The protein below binds the small molecule below.
Small molecule (SMILES): CC(=O)N[C@@H]1[C@@H](O)[C@H](O)[C@@H](CO)O[C@H]1O

Sequence of chain 1.E:
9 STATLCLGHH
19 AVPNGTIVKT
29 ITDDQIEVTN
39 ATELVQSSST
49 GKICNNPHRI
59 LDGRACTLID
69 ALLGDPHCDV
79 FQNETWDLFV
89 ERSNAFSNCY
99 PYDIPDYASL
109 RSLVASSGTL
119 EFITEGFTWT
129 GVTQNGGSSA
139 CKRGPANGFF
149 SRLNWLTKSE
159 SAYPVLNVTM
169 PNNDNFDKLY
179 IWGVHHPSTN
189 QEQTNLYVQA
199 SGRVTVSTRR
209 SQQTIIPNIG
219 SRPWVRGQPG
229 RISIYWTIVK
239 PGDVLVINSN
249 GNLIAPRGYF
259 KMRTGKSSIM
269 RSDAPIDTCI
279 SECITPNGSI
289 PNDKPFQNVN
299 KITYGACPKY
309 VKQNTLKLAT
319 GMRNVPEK

Sequence of chain 1.A:
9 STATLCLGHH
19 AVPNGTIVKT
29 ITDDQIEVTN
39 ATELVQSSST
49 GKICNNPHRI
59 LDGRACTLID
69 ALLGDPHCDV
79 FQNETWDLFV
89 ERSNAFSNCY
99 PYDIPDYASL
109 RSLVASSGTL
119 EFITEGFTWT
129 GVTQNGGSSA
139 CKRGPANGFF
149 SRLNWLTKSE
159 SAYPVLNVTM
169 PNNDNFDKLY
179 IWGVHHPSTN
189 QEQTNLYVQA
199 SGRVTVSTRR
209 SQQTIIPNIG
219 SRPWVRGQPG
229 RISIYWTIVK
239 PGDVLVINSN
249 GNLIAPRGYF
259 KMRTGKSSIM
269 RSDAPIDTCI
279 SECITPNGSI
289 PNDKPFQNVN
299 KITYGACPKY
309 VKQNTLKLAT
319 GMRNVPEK

Binding-site contacts:
Ligand atom N2 contacts residue SER219 of chain 1.E at 3.6 Å.
Ligand atom N2 contacts residue ASN165 of chain 1.A at 3.4 Å (h-bond).
Ligand atom C1 contacts residue ASN165 of chain 1.A at 2.2 Å.
Ligand atom O6 contacts residue NDG1 of chain 1.X at 3.1 Å (h-bond).
Ligand atom O3 contacts residue NDG1 of chain 1.X at 2.6 Å (h-bond).
Ligand atom C8 contacts residue SER219 of chain 1.E at 4.3 Å.
Ligand atom C6 contacts residue NDG1 of chain 1.X at 3.0 Å.
Ligand atom C4 contacts residue NDG1 of chain 1.X at 2.7 Å.
Ligand atom C4 contacts residue ASN165 of chain 1.A at 4.2 Å.
Ligand atom C2 contacts residue ASN165 of chain 1.A at 3.4 Å.
Ligand atom O5 contacts residue ASN165 of chain 1.A at 3.0 Å (h-bond).
Ligand atom C5 contacts residue THR167 of chain 1.A at 4.1 Å.
Ligand atom O1 contacts residue ASN165 of chain 1.A at 2.5 Å (h-bond).
Ligand atom C3 contacts residue SER219 of chain 1.E at 3.9 Å.
Ligand atom O5 contacts residue THR167 of chain 1.A at 4.3 Å.
Ligand atom C2 contacts residue NDG1 of chain 1.X at 4.1 Å.
Ligand atom O6 contacts residue THR167 of chain 1.A at 2.5 Å (h-bond).
Ligand atom C3 contacts residue ASN165 of chain 1.A at 4.0 Å.
Ligand atom C6 contacts residue THR167 of chain 1.A at 3.0 Å.
Ligand atom O4 contacts residue NDG1 of chain 1.X at 3.2 Å.
Ligand atom C3 contacts residue NDG1 of chain 1.X at 3.2 Å.
Ligand atom C5 contacts residue NDG1 of chain 1.X at 3.3 Å.
Ligand atom C2 contacts residue SER219 of chain 1.E at 4.3 Å.
Ligand atom C5 contacts residue ASN165 of chain 1.A at 3.4 Å.
Ligand atom O3 contacts residue TRP222 of chain 1.E at 4.2 Å.
Ligand atom C7 contacts residue SER219 of chain 1.E at 4.4 Å.
Ligand atom O4 contacts residue TRP222 of chain 1.E at 4.1 Å.
Ligand atom O5 contacts residue NDG1 of chain 1.X at 4.0 Å.
Ligand atom O4 contacts residue SER219 of chain 1.E at 4.0 Å.
Ligand atom O4 contacts residue ARG220 of chain 1.E at 4.1 Å.